Sequence of chain 11.B:
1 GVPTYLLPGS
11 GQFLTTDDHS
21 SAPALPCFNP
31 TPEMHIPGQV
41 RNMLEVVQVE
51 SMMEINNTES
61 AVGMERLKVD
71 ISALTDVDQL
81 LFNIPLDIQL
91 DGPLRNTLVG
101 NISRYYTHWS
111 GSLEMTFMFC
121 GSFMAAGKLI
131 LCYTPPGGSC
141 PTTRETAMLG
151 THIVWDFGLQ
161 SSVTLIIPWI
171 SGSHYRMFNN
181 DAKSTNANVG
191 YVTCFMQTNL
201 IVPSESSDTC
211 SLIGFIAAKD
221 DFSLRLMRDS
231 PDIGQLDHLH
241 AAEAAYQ

This protein binds this small molecule.
Small molecule (SMILES): Cc1cc(-c2noc(C(F)(F)F)n2)ccc1OCCCc1cc(C(=O)N(C)C)no1

Binding-site contacts:
Ligand atom N19 contacts residue LEU220 of chain 11.A at 3.1 Å.
Ligand atom C22 contacts residue ALA145 of chain 11.A at 3.6 Å (hydrophobic).
Ligand atom F25 contacts residue VAL171 of chain 11.A at 3.1 Å.
Ligand atom C08 contacts residue MET241 of chain 11.A at 3.6 Å (hydrophobic).
Ligand atom C22 contacts residue PHE147 of chain 11.A at 3.8 Å (hydrophobic).
Ligand atom C21 contacts residue PHE147 of chain 11.A at 3.8 Å (hydrophobic).
Ligand atom F26 contacts residue MET146 of chain 11.A at 3.2 Å.
Ligand atom N20 contacts residue PHE147 of chain 11.A at 3.4 Å.
Ligand atom C05 contacts residue TYR193 of chain 11.A at 3.3 Å (hydrophobic).
Ligand atom C12 contacts residue ILE119 of chain 11.A at 3.4 Å (hydrophobic).
Ligand atom C22 contacts residue ALA169 of chain 11.A at 3.5 Å (hydrophobic).
Ligand atom N20 contacts residue ILE182 of chain 11.A at 3.3 Å.
Ligand atom N02 contacts residue PHE115 of chain 11.A at 3.6 Å.
Ligand atom C30 contacts residue TYR193 of chain 11.A at 3.8 Å (hydrophobic).
Ligand atom F26 contacts residue ALA169 of chain 11.A at 2.5 Å.
Ligand atom O23 contacts residue LEU220 of chain 11.A at 3.2 Å.
Ligand atom C30 contacts residue PHE115 of chain 11.A at 3.6 Å (hydrophobic).
Ligand atom F24 contacts residue ILE182 of chain 11.A at 3.6 Å.
Ligand atom C04 contacts residue TYR193 of chain 11.A at 3.8 Å (hydrophobic).
Ligand atom C16 contacts residue ILE184 of chain 11.A at 3.2 Å (hydrophobic).
Ligand atom O01 contacts residue PHE115 of chain 11.A at 3.5 Å.
Ligand atom F26 contacts residue PHE147 of chain 11.A at 2.6 Å.
Ligand atom C07 contacts residue TYR193 of chain 11.A at 3.6 Å (hydrophobic).
Ligand atom C13 contacts residue ILE119 of chain 11.A at 3.4 Å (hydrophobic).
Ligand atom F26 contacts residue ALA145 of chain 11.A at 2.9 Å.
Ligand atom N20 contacts residue ILE184 of chain 11.A at 3.8 Å.
Ligand atom F24 contacts residue ALA169 of chain 11.A at 3.3 Å.
Ligand atom O01 contacts residue THR97 of chain 11.A at 3.6 Å.
Ligand atom C29 contacts residue TYR193 of chain 11.A at 3.5 Å (hydrophobic).
Ligand atom F25 contacts residue ALA145 of chain 11.A at 3.0 Å.
Ligand atom C08 contacts residue ALA117 of chain 11.A at 3.8 Å (hydrophobic).
Ligand atom O10 contacts residue ILE95 of chain 11.A at 3.3 Å.
Ligand atom C29 contacts residue SER194 of chain 11.A at 3.5 Å.
Ligand atom C21 contacts residue ILE182 of chain 11.A at 3.4 Å (hydrophobic).
Ligand atom C06 contacts residue TYR193 of chain 11.A at 3.8 Å (hydrophobic).
Ligand atom C17 contacts residue ILE184 of chain 11.A at 3.4 Å (hydrophobic).
Ligand atom C14 contacts residue ILE119 of chain 11.A at 3.6 Å (hydrophobic).
Ligand atom N02 contacts residue THR97 of chain 11.A at 3.4 Å.
Ligand atom C29 contacts residue VAL195 of chain 11.A at 3.4 Å (hydrophobic).
Ligand atom N28 contacts residue TYR193 of chain 11.A at 3.4 Å.

Sequence of chain 11.A:
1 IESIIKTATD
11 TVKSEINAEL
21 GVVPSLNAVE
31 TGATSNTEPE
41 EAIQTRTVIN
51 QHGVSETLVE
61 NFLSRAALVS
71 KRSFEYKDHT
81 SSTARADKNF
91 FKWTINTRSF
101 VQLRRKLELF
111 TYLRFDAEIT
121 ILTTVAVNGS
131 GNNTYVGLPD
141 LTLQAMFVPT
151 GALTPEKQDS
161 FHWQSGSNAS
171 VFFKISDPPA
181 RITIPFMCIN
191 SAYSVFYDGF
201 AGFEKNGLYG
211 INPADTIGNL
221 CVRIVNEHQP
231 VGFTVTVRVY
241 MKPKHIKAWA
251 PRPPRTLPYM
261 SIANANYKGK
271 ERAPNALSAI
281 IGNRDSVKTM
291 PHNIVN